Sequence of chain 1.A:
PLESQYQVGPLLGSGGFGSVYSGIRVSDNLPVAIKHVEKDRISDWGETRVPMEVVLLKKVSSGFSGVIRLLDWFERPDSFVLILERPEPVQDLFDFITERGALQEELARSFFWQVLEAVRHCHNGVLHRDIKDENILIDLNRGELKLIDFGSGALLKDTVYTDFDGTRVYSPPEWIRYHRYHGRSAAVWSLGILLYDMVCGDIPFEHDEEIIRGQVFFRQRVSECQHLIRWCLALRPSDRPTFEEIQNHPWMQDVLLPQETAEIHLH

Binding-site contacts:
Ligand atom O4' contacts residue GLY13 of chain 1.A at 4.4 Å.
Ligand atom C5 contacts residue LEU142 of chain 1.A at 3.9 Å (hydrophobic).
Ligand atom C5' contacts residue PHE17 of chain 1.A at 3.7 Å (hydrophobic).
Ligand atom C3' contacts residue LEU142 of chain 1.A at 4.1 Å (hydrophobic).
Ligand atom C2 contacts residue GLU89 of chain 1.A at 4.4 Å.
Ligand atom C6 contacts residue GLU89 of chain 1.A at 3.7 Å.
Ligand atom N3 contacts residue LEU142 of chain 1.A at 3.7 Å.
Ligand atom O4' contacts residue LEU12 of chain 1.A at 4.4 Å.
Ligand atom N1 contacts residue LEU142 of chain 1.A at 3.7 Å.
Ligand atom O3' contacts residue GLU139 of chain 1.A at 4.5 Å.
Ligand atom N6 contacts residue ALA33 of chain 1.A at 4.0 Å.
Ligand atom O5' contacts residue PHE17 of chain 1.A at 4.2 Å.
Ligand atom C2 contacts residue PRO91 of chain 1.A at 4.2 Å (hydrophobic).
Ligand atom N7 contacts residue ILE153 of chain 1.A at 4.2 Å.
Ligand atom O3' contacts residue ASP96 of chain 1.A at 2.5 Å (salt-bridge).
Ligand atom C8 contacts residue ILE153 of chain 1.A at 4.0 Å (hydrophobic).
Ligand atom C4 contacts residue LEU142 of chain 1.A at 3.8 Å (hydrophobic).
Ligand atom C2 contacts residue ARG90 of chain 1.A at 3.7 Å.
Ligand atom C5 contacts residue ALA33 of chain 1.A at 4.4 Å (hydrophobic).
Ligand atom O5' contacts residue ILE153 of chain 1.A at 4.3 Å.
Ligand atom O5' contacts residue GLU139 of chain 1.A at 3.9 Å.
Ligand atom N1 contacts residue ARG90 of chain 1.A at 3.8 Å.
Ligand atom N1 contacts residue GLU89 of chain 1.A at 3.3 Å (salt-bridge).
Ligand atom N3 contacts residue LEU12 of chain 1.A at 4.0 Å.
Ligand atom C2' contacts residue LEU142 of chain 1.A at 4.0 Å (hydrophobic).
Ligand atom N1 contacts residue ALA33 of chain 1.A at 4.0 Å.
Ligand atom C2 contacts residue LEU142 of chain 1.A at 3.6 Å (hydrophobic).
Ligand atom N6 contacts residue GLU89 of chain 1.A at 3.2 Å (salt-bridge).
Ligand atom C6 contacts residue LEU142 of chain 1.A at 3.8 Å (hydrophobic).
Ligand atom N6 contacts residue LEU88 of chain 1.A at 3.7 Å.
Ligand atom N6 contacts residue LEU142 of chain 1.A at 4.5 Å.
Ligand atom N6 contacts residue ILE72 of chain 1.A at 3.3 Å.
Ligand atom C8 contacts residue VAL20 of chain 1.A at 4.4 Å (hydrophobic).
Ligand atom O3' contacts residue LEU142 of chain 1.A at 4.4 Å.
Ligand atom C6 contacts residue ALA33 of chain 1.A at 3.9 Å (hydrophobic).
Ligand atom C4 contacts residue LEU12 of chain 1.A at 4.3 Å (hydrophobic).
Ligand atom N1 contacts residue PRO91 of chain 1.A at 4.0 Å.
Ligand atom C3' contacts residue ASP96 of chain 1.A at 4.0 Å.
Ligand atom C3' contacts residue ILE153 of chain 1.A at 4.2 Å (hydrophobic).
Ligand atom C1' contacts residue LEU12 of chain 1.A at 4.3 Å (hydrophobic).

This small molecule binds to this protein.
Small molecule (SMILES): Nc1ncnc2c1ncn2[C@@H]1O[C@H](CO)[C@@H](O)[C@H]1O